Sequence of chain 1.A:
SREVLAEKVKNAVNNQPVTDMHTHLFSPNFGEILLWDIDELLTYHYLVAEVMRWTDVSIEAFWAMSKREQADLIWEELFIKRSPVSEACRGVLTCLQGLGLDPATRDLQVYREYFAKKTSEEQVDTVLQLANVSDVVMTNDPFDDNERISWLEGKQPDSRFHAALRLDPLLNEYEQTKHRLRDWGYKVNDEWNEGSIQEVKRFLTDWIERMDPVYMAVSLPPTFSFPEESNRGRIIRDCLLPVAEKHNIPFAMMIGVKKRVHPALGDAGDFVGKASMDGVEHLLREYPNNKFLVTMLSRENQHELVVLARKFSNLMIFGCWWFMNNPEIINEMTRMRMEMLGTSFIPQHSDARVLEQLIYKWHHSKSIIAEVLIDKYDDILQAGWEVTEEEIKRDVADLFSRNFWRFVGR

Binding-site contacts:
Ligand atom O5B contacts residue TRP326 of chain 1.A at 3.9 Å.
Ligand atom O4 contacts residue ARG357 of chain 1.A at 3.0 Å (salt-bridge).
Ligand atom O2 contacts residue ZN1 of chain 1.E at 2.1 Å.
Ligand atom O3 contacts residue HIS28 of chain 1.A at 2.8 Å (h-bond).
Ligand atom O3 contacts residue ARG357 of chain 1.A at 3.2 Å (salt-bridge).
Ligand atom O1B contacts residue HIS26 of chain 1.A at 3.4 Å (h-bond).
Ligand atom O1A contacts residue SER223 of chain 1.A at 3.8 Å.
Ligand atom C4 contacts residue ARG357 of chain 1.A at 3.8 Å.
Ligand atom O1A contacts residue MET258 of chain 1.A at 4.0 Å.
Ligand atom C1 contacts residue ZN1 of chain 1.E at 3.0 Å.
Ligand atom O5A contacts residue ARG357 of chain 1.A at 2.8 Å (salt-bridge).
Ligand atom O2 contacts residue ASP355 of chain 1.A at 2.9 Å (salt-bridge).
Ligand atom O5A contacts residue TYR50 of chain 1.A at 3.6 Å.
Ligand atom C3 contacts residue ZN1 of chain 1.E at 3.8 Å.
Ligand atom C2 contacts residue TRP325 of chain 1.A at 3.6 Å (hydrophobic).
Ligand atom C5 contacts residue TYR50 of chain 1.A at 3.8 Å (hydrophobic).
Ligand atom C5 contacts residue HIS49 of chain 1.A at 3.8 Å.
Ligand atom C2 contacts residue TRP326 of chain 1.A at 3.8 Å (hydrophobic).
Ligand atom O4 contacts residue HIS49 of chain 1.A at 3.0 Å (h-bond).
Ligand atom C1 contacts residue ARG170 of chain 1.A at 3.6 Å.
Ligand atom O1B contacts residue ZN1 of chain 1.E at 2.3 Å.
Ligand atom O2 contacts residue HIS28 of chain 1.A at 3.5 Å (h-bond).
Ligand atom O5A contacts residue HIS49 of chain 1.A at 3.0 Å (h-bond).
Ligand atom C1 contacts residue TRP325 of chain 1.A at 3.9 Å (hydrophobic).
Ligand atom O1B contacts residue HIS28 of chain 1.A at 3.3 Å (h-bond).
Ligand atom O5B contacts residue ASP355 of chain 1.A at 3.5 Å (salt-bridge).
Ligand atom O5B contacts residue TYR50 of chain 1.A at 3.3 Å (h-bond).
Ligand atom O1B contacts residue ARG170 of chain 1.A at 2.7 Å (salt-bridge).
Ligand atom C5 contacts residue ARG357 of chain 1.A at 3.8 Å.
Ligand atom C3 contacts residue ARG357 of chain 1.A at 3.8 Å.
Ligand atom O4 contacts residue TRP326 of chain 1.A at 3.6 Å.
Ligand atom O1A contacts residue TRP325 of chain 1.A at 3.9 Å.
Ligand atom C1 contacts residue MET258 of chain 1.A at 3.7 Å (hydrophobic).
Ligand atom C4 contacts residue HIS49 of chain 1.A at 4.0 Å.
Ligand atom O3 contacts residue ZN1 of chain 1.E at 3.3 Å.
Ligand atom C4 contacts residue TRP326 of chain 1.A at 3.6 Å (hydrophobic).
Ligand atom O2 contacts residue TRP325 of chain 1.A at 3.0 Å (h-bond).
Ligand atom O1B contacts residue MET258 of chain 1.A at 3.0 Å.
Ligand atom C2 contacts residue ZN1 of chain 1.E at 3.0 Å.
Ligand atom O1A contacts residue ARG170 of chain 1.A at 3.6 Å (salt-bridge).

The protein below binds the small molecule below.
Small molecule (SMILES): O=C(O)[C@@H](O)C(O)[C@H](O)C(=O)O